Binding-site contacts:
Ligand atom O7 contacts residue ARG361 of chain 1.D at 3.7 Å.
Ligand atom O7 contacts residue LYS411 of chain 1.D at 4.3 Å.
Ligand atom C7 contacts residue ARG361 of chain 1.D at 3.1 Å.
Ligand atom C4 contacts residue ASN362 of chain 1.D at 4.2 Å.
Ligand atom N2 contacts residue ARG361 of chain 1.D at 4.0 Å.
Ligand atom O5 contacts residue SER408 of chain 1.D at 3.5 Å (h-bond).
Ligand atom C7 contacts residue ASN362 of chain 1.D at 2.4 Å.
Ligand atom C3 contacts residue ASN362 of chain 1.D at 3.8 Å.
Ligand atom C4 contacts residue LYS411 of chain 1.D at 4.5 Å.
Ligand atom C5 contacts residue ASN362 of chain 1.D at 3.6 Å.
Ligand atom O7 contacts residue ASN412 of chain 1.D at 3.3 Å (h-bond).
Ligand atom C1 contacts residue SER408 of chain 1.D at 4.3 Å.
Ligand atom C2 contacts residue LYS411 of chain 1.D at 4.0 Å.
Ligand atom C2 contacts residue ASN362 of chain 1.D at 2.5 Å.
Ligand atom N2 contacts residue LYS411 of chain 1.D at 4.1 Å.
Ligand atom O5 contacts residue ASN362 of chain 1.D at 2.3 Å (h-bond).
Ligand atom C7 contacts residue LYS411 of chain 1.D at 4.2 Å.
Ligand atom C8 contacts residue ARG361 of chain 1.D at 2.1 Å.
Ligand atom C6 contacts residue SER408 of chain 1.D at 4.4 Å.
Ligand atom O3 contacts residue LYS411 of chain 1.D at 2.9 Å (salt-bridge).
Ligand atom C3 contacts residue LYS411 of chain 1.D at 4.0 Å.
Ligand atom O7 contacts residue ASN362 of chain 1.D at 2.8 Å (h-bond).
Ligand atom N2 contacts residue ASN362 of chain 1.D at 2.4 Å (h-bond).
Ligand atom C5 contacts residue SER408 of chain 1.D at 4.5 Å.
Ligand atom C8 contacts residue PRO360 of chain 1.D at 4.0 Å (hydrophobic).
Ligand atom O7 contacts residue PRO360 of chain 1.D at 4.2 Å.
Ligand atom O6 contacts residue SER408 of chain 1.D at 4.5 Å.
Ligand atom C8 contacts residue ASN362 of chain 1.D at 3.0 Å.
Ligand atom C1 contacts residue ASN362 of chain 1.D at 1.4 Å.

Sequence of chain 1.D:
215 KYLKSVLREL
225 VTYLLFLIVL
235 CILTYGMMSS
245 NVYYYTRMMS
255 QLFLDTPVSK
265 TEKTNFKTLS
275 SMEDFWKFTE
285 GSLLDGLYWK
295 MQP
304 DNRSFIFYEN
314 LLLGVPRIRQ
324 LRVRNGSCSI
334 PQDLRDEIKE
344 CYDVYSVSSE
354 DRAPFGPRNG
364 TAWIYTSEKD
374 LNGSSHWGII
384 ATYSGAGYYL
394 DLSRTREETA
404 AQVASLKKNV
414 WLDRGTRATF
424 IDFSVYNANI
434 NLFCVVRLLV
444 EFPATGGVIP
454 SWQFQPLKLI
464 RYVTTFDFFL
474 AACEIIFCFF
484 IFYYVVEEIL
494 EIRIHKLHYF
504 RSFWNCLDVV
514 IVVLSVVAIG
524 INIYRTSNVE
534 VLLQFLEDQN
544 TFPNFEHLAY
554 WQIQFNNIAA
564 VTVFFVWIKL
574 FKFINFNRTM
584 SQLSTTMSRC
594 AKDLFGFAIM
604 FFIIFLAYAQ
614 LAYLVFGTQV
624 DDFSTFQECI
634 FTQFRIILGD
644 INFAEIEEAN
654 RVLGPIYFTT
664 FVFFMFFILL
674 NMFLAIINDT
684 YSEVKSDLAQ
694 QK

The small molecule below binds the protein below.
Small molecule (SMILES): CC(=O)N[C@@H]1[C@@H](O)[C@H](O)[C@@H](CO)O[C@H]1O